The small molecule below binds the protein below.
Small molecule (SMILES): Nc1ncnc2c1ncn2[C@@H]1O[C@H](COP(=O)(O)OP(=O)(O)OP(O)(O)=S)[C@@H](O)[C@H]1O

Binding-site contacts:
Ligand atom C4' contacts residue MET238 of chain 1.A at 3.7 Å (hydrophobic).
Ligand atom O3B contacts residue TYR215 of chain 1.A at 3.4 Å (h-bond).
Ligand atom O3G contacts residue MG1 of chain 1.C at 2.2 Å.
Ligand atom PB contacts residue MG1 of chain 1.C at 3.4 Å.
Ligand atom O3' contacts residue GLU257 of chain 1.A at 2.7 Å (salt-bridge).
Ligand atom O4' contacts residue GLY337 of chain 1.A at 3.4 Å.
Ligand atom N6 contacts residue LYS340 of chain 1.A at 3.6 Å.
Ligand atom O2G contacts residue GLY16 of chain 1.A at 3.5 Å.
Ligand atom O1A contacts residue GLY337 of chain 1.A at 2.8 Å (h-bond).
Ligand atom O2G contacts residue SER84 of chain 1.A at 2.6 Å (h-bond).
Ligand atom O1B contacts residue LYS21 of chain 1.A at 2.3 Å (salt-bridge).
Ligand atom C6 contacts residue LYS340 of chain 1.A at 3.6 Å.
Ligand atom O2B contacts residue TYR19 of chain 1.A at 2.9 Å (h-bond).
Ligand atom N9 contacts residue GLY337 of chain 1.A at 3.6 Å.
Ligand atom O2A contacts residue LYS21 of chain 1.A at 3.6 Å.
Ligand atom O1A contacts residue GLY214 of chain 1.A at 3.6 Å.
Ligand atom O3B contacts residue MG1 of chain 1.C at 3.5 Å.
Ligand atom O2' contacts residue ILE242 of chain 1.A at 3.6 Å.
Ligand atom S1G contacts residue SER84 of chain 1.A at 3.6 Å (h-bond).
Ligand atom S1G contacts residue TYR215 of chain 1.A at 3.6 Å (h-bond).
Ligand atom PB contacts residue LYS21 of chain 1.A at 3.4 Å.
Ligand atom C3' contacts residue GLU257 of chain 1.A at 3.5 Å.
Ligand atom PG contacts residue MG1 of chain 1.C at 3.4 Å.
Ligand atom O2A contacts residue TYR19 of chain 1.A at 3.6 Å.
Ligand atom O3' contacts residue ILE242 of chain 1.A at 3.4 Å.
Ligand atom O2B contacts residue LYS21 of chain 1.A at 3.5 Å (salt-bridge).
Ligand atom O2B contacts residue GLY16 of chain 1.A at 3.4 Å.
Ligand atom O4' contacts residue MET238 of chain 1.A at 3.7 Å.
Ligand atom N7 contacts residue LYS340 of chain 1.A at 3.6 Å.
Ligand atom O1B contacts residue MG1 of chain 1.C at 2.4 Å.
Ligand atom O3G contacts residue SER84 of chain 1.A at 3.2 Å (h-bond).
Ligand atom O2B contacts residue ARG18 of chain 1.A at 2.9 Å (salt-bridge).
Ligand atom C4 contacts residue GLY337 of chain 1.A at 3.5 Å.
Ligand atom PG contacts residue SER84 of chain 1.A at 3.2 Å.
Ligand atom C2 contacts residue ILE341 of chain 1.A at 3.5 Å (hydrophobic).
Ligand atom S1G contacts residue ASN216 of chain 1.A at 3.4 Å (h-bond).
Ligand atom O2G contacts residue SER17 of chain 1.A at 3.0 Å (h-bond).
Ligand atom O5' contacts residue GLY337 of chain 1.A at 3.5 Å.
Ligand atom O2B contacts residue SER17 of chain 1.A at 3.5 Å (h-bond).
Ligand atom PA contacts residue GLY337 of chain 1.A at 3.6 Å.

Sequence of chain 1.A:
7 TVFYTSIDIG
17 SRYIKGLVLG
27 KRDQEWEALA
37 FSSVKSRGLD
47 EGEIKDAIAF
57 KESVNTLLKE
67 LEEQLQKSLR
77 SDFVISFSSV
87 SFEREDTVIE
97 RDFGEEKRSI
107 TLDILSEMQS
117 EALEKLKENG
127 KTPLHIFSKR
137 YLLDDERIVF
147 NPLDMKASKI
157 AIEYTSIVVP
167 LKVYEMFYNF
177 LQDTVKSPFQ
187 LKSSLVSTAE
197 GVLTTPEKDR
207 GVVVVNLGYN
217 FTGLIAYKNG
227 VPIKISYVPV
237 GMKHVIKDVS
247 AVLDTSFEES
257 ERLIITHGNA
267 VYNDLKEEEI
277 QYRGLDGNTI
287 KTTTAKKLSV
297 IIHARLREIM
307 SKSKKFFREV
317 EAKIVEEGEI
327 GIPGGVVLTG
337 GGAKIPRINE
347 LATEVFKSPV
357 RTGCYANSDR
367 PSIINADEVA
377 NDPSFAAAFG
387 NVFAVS